This small molecule binds to this protein.
Small molecule (SMILES): CC(=O)N[C@@H]1[C@@H](O)[C@H](O)[C@@H](CO)O[C@H]1O

Sequence of chain 1.B:
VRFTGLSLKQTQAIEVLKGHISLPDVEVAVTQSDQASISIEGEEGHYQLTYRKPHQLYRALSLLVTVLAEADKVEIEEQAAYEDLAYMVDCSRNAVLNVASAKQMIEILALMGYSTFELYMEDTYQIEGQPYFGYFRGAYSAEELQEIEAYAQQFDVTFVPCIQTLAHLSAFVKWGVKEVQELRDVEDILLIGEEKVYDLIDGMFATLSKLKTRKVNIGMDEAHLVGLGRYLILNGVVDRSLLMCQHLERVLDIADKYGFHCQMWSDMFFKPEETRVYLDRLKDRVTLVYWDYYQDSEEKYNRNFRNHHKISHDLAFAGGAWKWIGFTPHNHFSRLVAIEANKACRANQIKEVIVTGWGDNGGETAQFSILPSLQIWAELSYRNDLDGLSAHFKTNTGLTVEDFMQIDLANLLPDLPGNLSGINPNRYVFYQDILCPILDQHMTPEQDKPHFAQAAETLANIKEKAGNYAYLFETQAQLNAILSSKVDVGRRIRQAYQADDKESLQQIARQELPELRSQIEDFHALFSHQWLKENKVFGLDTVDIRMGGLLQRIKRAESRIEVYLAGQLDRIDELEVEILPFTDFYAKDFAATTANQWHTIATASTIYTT

Binding-site contacts:
Ligand atom C1 contacts residue TRP329 of chain 1.B at 3.7 Å (hydrophobic).
Ligand atom O1 contacts residue TRP329 of chain 1.B at 3.5 Å.
Ligand atom C6 contacts residue TRP362 of chain 1.B at 3.8 Å (hydrophobic).
Ligand atom C3 contacts residue ARG117 of chain 1.B at 4.0 Å.
Ligand atom O5 contacts residue TRP329 of chain 1.B at 4.0 Å.
Ligand atom C1 contacts residue TYR331 of chain 1.B at 4.5 Å (hydrophobic).
Ligand atom C8 contacts residue TRP329 of chain 1.B at 3.5 Å (hydrophobic).
Ligand atom O7 contacts residue TRP396 of chain 1.B at 3.4 Å.
Ligand atom C7 contacts residue TYR331 of chain 1.B at 3.6 Å (hydrophobic).
Ligand atom O7 contacts residue TRP329 of chain 1.B at 3.5 Å.
Ligand atom O5 contacts residue TYR332 of chain 1.B at 4.0 Å.
Ligand atom C8 contacts residue TRP289 of chain 1.B at 3.4 Å (hydrophobic).
Ligand atom C8 contacts residue TYR331 of chain 1.B at 4.2 Å (hydrophobic).
Ligand atom C7 contacts residue TRP329 of chain 1.B at 3.8 Å (hydrophobic).
Ligand atom C3 contacts residue TRP396 of chain 1.B at 4.0 Å (hydrophobic).
Ligand atom C5 contacts residue TRP396 of chain 1.B at 3.7 Å (hydrophobic).
Ligand atom O4 contacts residue TRP396 of chain 1.B at 3.6 Å.
Ligand atom N2 contacts residue TRP396 of chain 1.B at 4.5 Å.
Ligand atom O4 contacts residue ASP398 of chain 1.B at 2.5 Å (salt-bridge).
Ligand atom N2 contacts residue TRP329 of chain 1.B at 4.4 Å.
Ligand atom O3 contacts residue TRP396 of chain 1.B at 4.0 Å.
Ligand atom O7 contacts residue TYR331 of chain 1.B at 2.5 Å (h-bond).
Ligand atom O4 contacts residue ARG117 of chain 1.B at 3.0 Å (salt-bridge).
Ligand atom C5 contacts residue ASP398 of chain 1.B at 4.1 Å.
Ligand atom C5 contacts residue TYR331 of chain 1.B at 4.1 Å (hydrophobic).
Ligand atom C6 contacts residue ASP398 of chain 1.B at 3.4 Å.
Ligand atom C4 contacts residue TRP396 of chain 1.B at 4.1 Å (hydrophobic).
Ligand atom O3 contacts residue ARG117 of chain 1.B at 3.0 Å (salt-bridge).
Ligand atom C8 contacts residue TRP396 of chain 1.B at 4.3 Å (hydrophobic).
Ligand atom C4 contacts residue ARG117 of chain 1.B at 4.0 Å.
Ligand atom C6 contacts residue TYR331 of chain 1.B at 4.4 Å (hydrophobic).
Ligand atom C4 contacts residue ASP398 of chain 1.B at 3.6 Å.
Ligand atom O6 contacts residue TYR332 of chain 1.B at 4.3 Å.
Ligand atom C7 contacts residue TRP396 of chain 1.B at 3.8 Å (hydrophobic).
Ligand atom C6 contacts residue TRP396 of chain 1.B at 3.7 Å (hydrophobic).
Ligand atom O6 contacts residue ASP398 of chain 1.B at 2.8 Å (salt-bridge).
Ligand atom O5 contacts residue TYR331 of chain 1.B at 3.7 Å.
Ligand atom O6 contacts residue TRP362 of chain 1.B at 3.6 Å.